Binding-site contacts:
Ligand atom C1 contacts residue ASN350 of chain 1.B at 1.5 Å.
Ligand atom C5 contacts residue ASN350 of chain 1.B at 3.4 Å.
Ligand atom C7 contacts residue SER347 of chain 1.B at 4.3 Å.
Ligand atom C2 contacts residue SER347 of chain 1.B at 3.8 Å.
Ligand atom O5 contacts residue ASN350 of chain 1.B at 2.4 Å (h-bond).
Ligand atom N2 contacts residue SER347 of chain 1.B at 3.4 Å.
Ligand atom N2 contacts residue ASN350 of chain 1.B at 3.3 Å (h-bond).
Ligand atom C2 contacts residue GLY345 of chain 1.B at 4.5 Å.
Ligand atom C1 contacts residue SER347 of chain 1.B at 3.9 Å.
Ligand atom C7 contacts residue ASN350 of chain 1.B at 4.0 Å.
Ligand atom C4 contacts residue ASN350 of chain 1.B at 4.3 Å.
Ligand atom O7 contacts residue ASN350 of chain 1.B at 3.9 Å.
Ligand atom O7 contacts residue SER347 of chain 1.B at 4.2 Å.
Ligand atom C3 contacts residue ASN350 of chain 1.B at 4.0 Å.
Ligand atom O6 contacts residue ASN350 of chain 1.B at 4.1 Å.
Ligand atom O6 contacts residue LEU353 of chain 1.B at 4.5 Å.
Ligand atom C2 contacts residue ASN350 of chain 1.B at 2.8 Å.
Ligand atom O5 contacts residue GLY345 of chain 1.B at 4.2 Å.

A protein and the small-molecule ligand that binds it are described below.
Small molecule (SMILES): CC(=O)N[C@@H]1[C@@H](O)[C@H](O)[C@@H](CO)O[C@H]1O

Sequence of chain 1.B:
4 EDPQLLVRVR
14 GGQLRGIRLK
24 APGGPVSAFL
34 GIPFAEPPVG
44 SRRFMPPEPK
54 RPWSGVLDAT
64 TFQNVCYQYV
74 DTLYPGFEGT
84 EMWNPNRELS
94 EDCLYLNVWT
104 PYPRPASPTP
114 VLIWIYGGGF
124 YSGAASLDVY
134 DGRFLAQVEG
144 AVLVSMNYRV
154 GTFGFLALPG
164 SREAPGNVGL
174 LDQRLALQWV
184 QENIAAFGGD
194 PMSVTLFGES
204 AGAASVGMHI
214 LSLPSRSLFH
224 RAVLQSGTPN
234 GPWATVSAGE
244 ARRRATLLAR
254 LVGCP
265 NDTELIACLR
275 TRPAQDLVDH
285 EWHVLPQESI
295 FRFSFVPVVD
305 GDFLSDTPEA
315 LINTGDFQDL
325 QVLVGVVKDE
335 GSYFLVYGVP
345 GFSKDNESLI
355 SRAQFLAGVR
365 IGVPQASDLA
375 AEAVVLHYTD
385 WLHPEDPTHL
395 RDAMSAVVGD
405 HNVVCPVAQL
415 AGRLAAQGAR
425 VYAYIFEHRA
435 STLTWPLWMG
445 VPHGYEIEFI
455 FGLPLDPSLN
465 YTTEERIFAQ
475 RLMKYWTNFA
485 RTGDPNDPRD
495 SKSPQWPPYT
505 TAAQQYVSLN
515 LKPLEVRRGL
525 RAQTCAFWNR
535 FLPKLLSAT